Sequence of chain 1.F:
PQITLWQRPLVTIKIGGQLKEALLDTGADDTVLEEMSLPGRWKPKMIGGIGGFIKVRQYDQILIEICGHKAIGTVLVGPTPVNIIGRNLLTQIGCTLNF

Binding-site contacts:
Ligand atom O27 contacts residue ALA28 of chain 1.F at 3.6 Å.
Ligand atom C17 contacts residue ILE50 of chain 1.F at 3.5 Å (hydrophobic).
Ligand atom N4 contacts residue GLY27 of chain 1.F at 3.3 Å (h-bond).
Ligand atom C51 contacts residue ARG8 of chain 1.E at 2.7 Å.
Ligand atom O27 contacts residue ARG8 of chain 1.E at 3.3 Å (salt-bridge).
Ligand atom N33 contacts residue GLY48 of chain 1.E at 3.1 Å (h-bond).
Ligand atom C24 contacts residue ASP29 of chain 1.F at 2.9 Å.
Ligand atom C8 contacts residue ASP25 of chain 1.F at 3.2 Å.
Ligand atom O31 contacts residue GLY49 of chain 1.E at 3.3 Å.
Ligand atom O41 contacts residue ASP29 of chain 1.E at 2.7 Å (salt-bridge).
Ligand atom O41 contacts residue ALA28 of chain 1.E at 3.5 Å.
Ligand atom O54 contacts residue ASP25 of chain 1.E at 2.7 Å (salt-bridge).
Ligand atom C24 contacts residue ARG8 of chain 1.E at 3.5 Å.
Ligand atom C7 contacts residue ASP25 of chain 1.F at 3.5 Å.
Ligand atom O54 contacts residue ASP25 of chain 1.F at 2.9 Å (salt-bridge).
Ligand atom C49 contacts residue ARG8 of chain 1.E at 2.8 Å.
Ligand atom C45 contacts residue PRO81 of chain 1.F at 3.7 Å (hydrophobic).
Ligand atom O27 contacts residue ASP29 of chain 1.F at 2.8 Å (salt-bridge).
Ligand atom N28 contacts residue GLY27 of chain 1.E at 2.8 Å (h-bond).
Ligand atom O54 contacts residue GLY27 of chain 1.F at 3.5 Å (h-bond).
Ligand atom C26 contacts residue ILE84 of chain 1.F at 3.6 Å (hydrophobic).
Ligand atom C36 contacts residue ASP29 of chain 1.E at 3.4 Å.
Ligand atom C50 contacts residue ARG8 of chain 1.E at 2.6 Å.
Ligand atom C8 contacts residue GLY27 of chain 1.E at 3.4 Å.
Ligand atom C23 contacts residue GLY48 of chain 1.F at 3.2 Å.
Ligand atom C48 contacts residue ARG8 of chain 1.E at 3.0 Å.
Ligand atom C53 contacts residue ILE50 of chain 1.E at 3.6 Å (hydrophobic).
Ligand atom C6 contacts residue ASP25 of chain 1.E at 3.2 Å.
Ligand atom N21 contacts residue ARG8 of chain 1.E at 3.7 Å.
Ligand atom C36 contacts residue ARG8 of chain 1.F at 3.3 Å.
Ligand atom C22 contacts residue GLY48 of chain 1.F at 3.7 Å.
Ligand atom C51 contacts residue ASP29 of chain 1.F at 2.6 Å.
Ligand atom C25 contacts residue ARG8 of chain 1.E at 2.9 Å.
Ligand atom C25 contacts residue ASP29 of chain 1.F at 3.2 Å.
Ligand atom O35 contacts residue GLY48 of chain 1.E at 3.3 Å (h-bond).
Ligand atom C20 contacts residue ARG8 of chain 1.E at 3.6 Å.
Ligand atom C11 contacts residue ASP25 of chain 1.E at 3.3 Å.
Ligand atom O10 contacts residue GLY49 of chain 1.F at 3.4 Å.
Ligand atom C11 contacts residue GLY27 of chain 1.F at 3.4 Å.
Ligand atom N47 contacts residue ARG8 of chain 1.E at 3.1 Å (salt-bridge).

The small molecule below binds the protein below.
Small molecule (SMILES): COC(=O)N[C@H](C(=O)N[C@H](Cc1ccc(-c2ccccn2)cc1)C[C@H](O)[C@H](Cc1ccccc1)NC(=O)[C@@H](n1ccn(Cc2cccc(C)n2)c1=O)C(C)(C)C)C(C)(C)C

Sequence of chain 1.E:
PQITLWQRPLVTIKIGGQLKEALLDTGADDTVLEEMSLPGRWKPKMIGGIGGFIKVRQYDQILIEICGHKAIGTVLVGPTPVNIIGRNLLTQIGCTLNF